Sequence of chain 8.A:
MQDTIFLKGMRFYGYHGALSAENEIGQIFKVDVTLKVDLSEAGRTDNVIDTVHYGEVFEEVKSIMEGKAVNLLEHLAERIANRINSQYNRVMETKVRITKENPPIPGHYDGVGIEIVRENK

Sequence of chain 6.A:
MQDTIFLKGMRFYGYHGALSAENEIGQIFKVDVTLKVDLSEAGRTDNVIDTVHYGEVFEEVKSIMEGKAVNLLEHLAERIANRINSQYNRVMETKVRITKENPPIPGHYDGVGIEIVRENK

Binding-site contacts:
Ligand atom C3 contacts residue GLU74 of chain 8.A at 3.2 Å.
Ligand atom O11 contacts residue GLU74 of chain 8.A at 3.6 Å (salt-bridge).
Ligand atom O21 contacts residue GLY17 of chain 8.A at 3.6 Å.
Ligand atom O11 contacts residue LEU73 of chain 8.A at 2.9 Å (h-bond).
Ligand atom C7 contacts residue HIS53 of chain 6.A at 3.3 Å.
Ligand atom C3 contacts residue VAL52 of chain 6.A at 3.6 Å (hydrophobic).
Ligand atom N13 contacts residue ILE5 of chain 6.A at 3.4 Å.
Ligand atom O24 contacts residue LYS100 of chain 8.A at 2.9 Å (salt-bridge).
Ligand atom C5 contacts residue TYR54 of chain 6.A at 3.4 Å (hydrophobic).
Ligand atom C3 contacts residue TYR54 of chain 6.A at 3.4 Å (hydrophobic).
Ligand atom O21 contacts residue GLU22 of chain 8.A at 3.0 Å (salt-bridge).
Ligand atom C1 contacts residue GLU74 of chain 8.A at 3.5 Å.
Ligand atom N13 contacts residue GLU74 of chain 8.A at 2.5 Å (salt-bridge).
Ligand atom N4 contacts residue TYR54 of chain 6.A at 3.0 Å (h-bond).
Ligand atom N2 contacts residue TYR54 of chain 6.A at 3.7 Å.
Ligand atom O21 contacts residue ALA18 of chain 8.A at 2.9 Å (h-bond).
Ligand atom C28 contacts residue TYR54 of chain 6.A at 3.1 Å (hydrophobic).
Ligand atom O24 contacts residue GLU22 of chain 8.A at 2.5 Å (salt-bridge).
Ligand atom N6 contacts residue HIS53 of chain 6.A at 3.6 Å.
Ligand atom C8 contacts residue TYR54 of chain 6.A at 3.5 Å (hydrophobic).
Ligand atom C10 contacts residue TYR54 of chain 6.A at 3.3 Å (hydrophobic).
Ligand atom N13 contacts residue VAL52 of chain 6.A at 2.9 Å (h-bond).
Ligand atom N4 contacts residue HIS53 of chain 6.A at 3.7 Å.
Ligand atom C28 contacts residue GLU22 of chain 8.A at 3.3 Å.
Ligand atom N9 contacts residue TYR54 of chain 6.A at 3.3 Å (h-bond).
Ligand atom O24 contacts residue TYR54 of chain 6.A at 2.6 Å (h-bond).
Ligand atom C16 contacts residue ALA18 of chain 8.A at 3.4 Å (hydrophobic).
Ligand atom C26 contacts residue GLU22 of chain 8.A at 3.2 Å.
Ligand atom N13 contacts residue THR51 of chain 6.A at 3.5 Å (h-bond).
Ligand atom O24 contacts residue PRO103 of chain 8.A at 3.8 Å.
Ligand atom C1 contacts residue TYR54 of chain 6.A at 3.5 Å (hydrophobic).
Ligand atom O11 contacts residue LEU72 of chain 8.A at 3.3 Å.
Ligand atom N2 contacts residue GLU74 of chain 8.A at 2.7 Å (salt-bridge).
Ligand atom C7 contacts residue TYR54 of chain 6.A at 3.5 Å (hydrophobic).
Ligand atom C16 contacts residue GLU22 of chain 8.A at 3.7 Å.
Ligand atom O24 contacts residue PRO104 of chain 8.A at 3.7 Å.
Ligand atom O21 contacts residue LYS100 of chain 8.A at 3.4 Å (salt-bridge).
Ligand atom C28 contacts residue PRO104 of chain 8.A at 3.8 Å (hydrophobic).
Ligand atom N6 contacts residue TYR54 of chain 6.A at 3.3 Å (h-bond).
Ligand atom N4 contacts residue VAL52 of chain 6.A at 3.3 Å (h-bond).

The small molecule below binds the protein below.
Small molecule (SMILES): Nc1nc2ncc([C@H](O)[C@@H](O)CO)nc2c(=O)[nH]1